Binding-site contacts:
Ligand atom O29 contacts residue EDO1 of chain 1.H at 3.9 Å.
Ligand atom C17 contacts residue THR313 of chain 1.B at 3.8 Å.
Ligand atom C2 contacts residue MET145 of chain 1.B at 3.9 Å (hydrophobic).
Ligand atom C4 contacts residue ALA413 of chain 1.B at 3.7 Å (hydrophobic).
Ligand atom O30 contacts residue THR167 of chain 1.B at 3.7 Å.
Ligand atom O24 contacts residue ARG439 of chain 1.B at 3.8 Å.
Ligand atom O24 contacts residue THR313 of chain 1.B at 3.4 Å.
Ligand atom C1 contacts residue GLU414 of chain 1.B at 3.8 Å.
Ligand atom C3 contacts residue GLU414 of chain 1.B at 3.8 Å.
Ligand atom C17 contacts residue LEU106 of chain 1.B at 3.8 Å (hydrophobic).
Ligand atom O29 contacts residue EDO1 of chain 1.J at 3.1 Å.
Ligand atom C16 contacts residue PHE412 of chain 1.B at 3.5 Å (hydrophobic).
Ligand atom C10 contacts residue HIS40 of chain 1.B at 3.6 Å.
Ligand atom C14 contacts residue U2F1 of chain 1.K at 3.9 Å.
Ligand atom C5 contacts residue EDO1 of chain 1.J at 3.5 Å.
Ligand atom O24 contacts residue GLU107 of chain 1.B at 3.7 Å.
Ligand atom C2 contacts residue GLU414 of chain 1.B at 3.8 Å.
Ligand atom C16 contacts residue LEU106 of chain 1.B at 3.8 Å (hydrophobic).
Ligand atom O13 contacts residue HIS165 of chain 1.B at 3.2 Å (h-bond).
Ligand atom O30 contacts residue MET145 of chain 1.B at 3.6 Å.
Ligand atom O29 contacts residue EDO1 of chain 1.I at 3.7 Å.
Ligand atom C5 contacts residue ALA413 of chain 1.B at 3.7 Å (hydrophobic).
Ligand atom C18 contacts residue THR313 of chain 1.B at 3.7 Å.
Ligand atom O30 contacts residue GLU414 of chain 1.B at 3.9 Å.
Ligand atom C15 contacts residue PHE412 of chain 1.B at 3.9 Å (hydrophobic).
Ligand atom O27 contacts residue U2F1 of chain 1.K at 2.8 Å (h-bond).
Ligand atom O13 contacts residue HIS40 of chain 1.B at 2.9 Å (h-bond).
Ligand atom C9 contacts residue HIS40 of chain 1.B at 3.5 Å.
Ligand atom O13 contacts residue U2F1 of chain 1.K at 2.9 Å (h-bond).
Ligand atom C17 contacts residue PHE412 of chain 1.B at 3.9 Å (hydrophobic).
Ligand atom O12 contacts residue ALA413 of chain 1.B at 3.6 Å.
Ligand atom C18 contacts residue LEU106 of chain 1.B at 3.9 Å (hydrophobic).
Ligand atom O27 contacts residue HIS40 of chain 1.B at 2.8 Å (h-bond).
Ligand atom C1 contacts residue MET145 of chain 1.B at 4.0 Å (hydrophobic).
Ligand atom C9 contacts residue U2F1 of chain 1.K at 3.6 Å.
Ligand atom C6 contacts residue EDO1 of chain 1.J at 3.8 Å.
Ligand atom C10 contacts residue U2F1 of chain 1.K at 3.6 Å.
Ligand atom O24 contacts residue LEU106 of chain 1.B at 4.0 Å.
Ligand atom O30 contacts residue HIS165 of chain 1.B at 3.8 Å.
Ligand atom C19 contacts residue U2F1 of chain 1.K at 3.6 Å.

Sequence of chain 1.B:
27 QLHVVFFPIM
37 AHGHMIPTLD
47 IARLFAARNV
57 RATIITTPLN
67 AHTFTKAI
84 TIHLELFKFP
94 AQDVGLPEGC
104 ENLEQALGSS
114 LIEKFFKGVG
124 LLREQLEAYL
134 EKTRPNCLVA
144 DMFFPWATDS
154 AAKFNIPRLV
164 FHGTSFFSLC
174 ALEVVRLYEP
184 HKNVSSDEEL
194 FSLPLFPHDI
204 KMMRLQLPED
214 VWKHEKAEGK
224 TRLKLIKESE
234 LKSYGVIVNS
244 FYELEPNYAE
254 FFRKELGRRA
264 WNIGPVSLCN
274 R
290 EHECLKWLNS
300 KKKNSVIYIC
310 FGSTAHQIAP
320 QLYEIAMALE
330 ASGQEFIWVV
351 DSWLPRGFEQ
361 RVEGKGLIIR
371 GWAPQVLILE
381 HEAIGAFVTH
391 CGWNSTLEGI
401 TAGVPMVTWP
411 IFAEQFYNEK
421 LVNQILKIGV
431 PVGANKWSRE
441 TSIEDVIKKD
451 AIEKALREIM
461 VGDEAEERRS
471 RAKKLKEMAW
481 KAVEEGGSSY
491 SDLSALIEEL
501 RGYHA

The protein below binds the small molecule below.
Small molecule (SMILES): O=c1c(O)c(-c2ccc(O)cc2)oc2cc(O)cc(O)c12